The protein below binds the small molecule below.
Small molecule (SMILES): CC(=O)N[C@H]1[C@H](O[C@H]2[C@H](O)[C@@H](NC(C)=O)CO[C@@H]2CO)O[C@H](CO)[C@@H](O)[C@@H]1O

Sequence of chain 57.C:
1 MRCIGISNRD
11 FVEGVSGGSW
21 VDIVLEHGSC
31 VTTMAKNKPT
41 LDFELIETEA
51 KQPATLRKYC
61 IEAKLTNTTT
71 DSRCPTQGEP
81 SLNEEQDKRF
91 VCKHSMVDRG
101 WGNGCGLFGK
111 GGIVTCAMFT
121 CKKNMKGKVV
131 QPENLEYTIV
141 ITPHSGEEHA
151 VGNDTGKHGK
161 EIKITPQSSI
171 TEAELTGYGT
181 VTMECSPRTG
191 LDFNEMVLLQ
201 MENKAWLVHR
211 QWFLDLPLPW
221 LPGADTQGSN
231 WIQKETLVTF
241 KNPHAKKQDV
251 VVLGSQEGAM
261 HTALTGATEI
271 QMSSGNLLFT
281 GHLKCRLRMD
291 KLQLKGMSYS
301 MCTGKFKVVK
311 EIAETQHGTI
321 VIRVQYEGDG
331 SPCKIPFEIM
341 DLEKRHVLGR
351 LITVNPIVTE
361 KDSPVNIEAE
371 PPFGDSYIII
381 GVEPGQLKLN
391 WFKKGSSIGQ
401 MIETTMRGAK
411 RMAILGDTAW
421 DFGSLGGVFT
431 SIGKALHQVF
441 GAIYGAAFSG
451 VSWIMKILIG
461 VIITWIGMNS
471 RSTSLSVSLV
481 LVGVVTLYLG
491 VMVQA

Binding-site contacts:
Ligand atom C8 contacts residue TRP101 of chain 57.E at 4.4 Å (hydrophobic).
Ligand atom C5 contacts residue GLY156 of chain 57.C at 4.0 Å.
Ligand atom C5 contacts residue ASN153 of chain 57.C at 3.6 Å.
Ligand atom C1 contacts residue HIS158 of chain 57.C at 4.1 Å.
Ligand atom C5 contacts residue HIS149 of chain 57.C at 3.6 Å.
Ligand atom O5 contacts residue GLY156 of chain 57.C at 3.9 Å.
Ligand atom O7 contacts residue ASN103 of chain 57.E at 4.5 Å.
Ligand atom C8 contacts residue ALA150 of chain 57.C at 4.5 Å (hydrophobic).
Ligand atom C7 contacts residue ASN153 of chain 57.C at 3.6 Å.
Ligand atom C5 contacts residue HIS158 of chain 57.C at 4.2 Å.
Ligand atom C6 contacts residue GLY156 of chain 57.C at 3.8 Å.
Ligand atom C7 contacts residue GLY102 of chain 57.E at 4.0 Å.
Ligand atom C4 contacts residue HIS149 of chain 57.C at 3.7 Å.
Ligand atom C6 contacts residue HIS158 of chain 57.C at 3.9 Å.
Ligand atom C8 contacts residue HIS149 of chain 57.C at 3.5 Å.
Ligand atom C1 contacts residue THR155 of chain 57.C at 3.7 Å.
Ligand atom C2 contacts residue ASN153 of chain 57.C at 2.6 Å.
Ligand atom O6 contacts residue HIS149 of chain 57.C at 3.6 Å.
Ligand atom C4 contacts residue ASN153 of chain 57.C at 4.2 Å.
Ligand atom C1 contacts residue HIS149 of chain 57.C at 3.7 Å.
Ligand atom O7 contacts residue TRP101 of chain 57.E at 3.4 Å (h-bond).
Ligand atom C7 contacts residue TRP101 of chain 57.E at 4.3 Å (hydrophobic).
Ligand atom C2 contacts residue HIS149 of chain 57.C at 3.6 Å.
Ligand atom C3 contacts residue ASN153 of chain 57.C at 3.9 Å.
Ligand atom O7 contacts residue ASN153 of chain 57.C at 4.0 Å.
Ligand atom C6 contacts residue HIS149 of chain 57.C at 4.1 Å.
Ligand atom O5 contacts residue THR155 of chain 57.C at 3.8 Å.
Ligand atom C8 contacts residue ASN153 of chain 57.C at 3.9 Å.
Ligand atom C1 contacts residue ASN153 of chain 57.C at 1.4 Å.
Ligand atom O5 contacts residue HIS149 of chain 57.C at 3.8 Å.
Ligand atom O5 contacts residue ASN153 of chain 57.C at 2.2 Å (h-bond).
Ligand atom N2 contacts residue ASN153 of chain 57.C at 3.2 Å (h-bond).
Ligand atom O6 contacts residue HIS158 of chain 57.C at 3.4 Å.
Ligand atom C3 contacts residue HIS149 of chain 57.C at 4.3 Å.
Ligand atom O3 contacts residue HIS149 of chain 57.C at 4.2 Å.
Ligand atom O5 contacts residue HIS158 of chain 57.C at 3.2 Å.
Ligand atom O7 contacts residue GLY102 of chain 57.E at 3.0 Å (h-bond).

Sequence of chain 57.E:
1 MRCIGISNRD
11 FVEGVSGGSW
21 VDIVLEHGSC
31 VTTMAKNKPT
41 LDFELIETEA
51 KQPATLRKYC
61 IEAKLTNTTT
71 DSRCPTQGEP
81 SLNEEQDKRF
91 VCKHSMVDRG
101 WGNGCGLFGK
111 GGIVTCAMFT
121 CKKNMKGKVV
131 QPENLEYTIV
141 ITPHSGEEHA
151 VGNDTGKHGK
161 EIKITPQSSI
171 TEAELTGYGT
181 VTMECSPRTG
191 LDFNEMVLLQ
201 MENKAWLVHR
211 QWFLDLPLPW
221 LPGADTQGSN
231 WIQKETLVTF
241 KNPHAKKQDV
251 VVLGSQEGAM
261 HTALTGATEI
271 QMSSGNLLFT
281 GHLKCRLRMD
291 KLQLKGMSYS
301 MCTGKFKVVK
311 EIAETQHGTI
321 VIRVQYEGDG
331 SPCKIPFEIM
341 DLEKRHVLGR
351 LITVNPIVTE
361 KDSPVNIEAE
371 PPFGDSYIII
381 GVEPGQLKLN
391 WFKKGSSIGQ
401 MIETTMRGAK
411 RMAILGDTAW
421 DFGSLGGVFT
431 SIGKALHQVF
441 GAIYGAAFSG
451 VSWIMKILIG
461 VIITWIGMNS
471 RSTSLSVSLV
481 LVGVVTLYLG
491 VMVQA